Binding-site contacts:
Ligand atom O03 contacts residue LYS16 of chain 3.A at 3.7 Å.
Ligand atom C14 contacts residue S2L1 of chain 3.B at 0.5 Å.
Ligand atom O01 contacts residue S2L1 of chain 3.B at 0.5 Å (h-bond).
Ligand atom C12 contacts residue LEU111 of chain 3.A at 3.8 Å (hydrophobic).
Ligand atom O02 contacts residue SER118 of chain 3.A at 3.1 Å (h-bond).
Ligand atom C02 contacts residue S2L1 of chain 3.B at 0.5 Å.
Ligand atom CL1 contacts residue LEU111 of chain 3.A at 3.7 Å.
Ligand atom C11 contacts residue S2L1 of chain 3.B at 0.5 Å.
Ligand atom O02 contacts residue SER118 of chain 1.A at 2.4 Å (h-bond).
Ligand atom C12 contacts residue LEU111 of chain 1.A at 3.9 Å (hydrophobic).
Ligand atom C05 contacts residue LEU18 of chain 1.A at 3.7 Å (hydrophobic).
Ligand atom CL1 contacts residue ALA110 of chain 3.A at 3.8 Å.
Ligand atom O02 contacts residue S2L1 of chain 3.B at 0.9 Å (h-bond).
Ligand atom C07 contacts residue S2L1 of chain 3.B at 1.0 Å.
Ligand atom C05 contacts residue ALA109 of chain 3.A at 3.9 Å (hydrophobic).
Ligand atom O01 contacts residue LYS16 of chain 1.A at 3.9 Å.
Ligand atom C13 contacts residue LEU111 of chain 3.A at 3.9 Å (hydrophobic).
Ligand atom C13 contacts residue SER118 of chain 3.A at 3.4 Å.
Ligand atom C03 contacts residue S2L1 of chain 3.B at 0.6 Å.
Ligand atom C11 contacts residue LEU111 of chain 3.A at 3.9 Å (hydrophobic).
Ligand atom C03 contacts residue LEU18 of chain 3.A at 3.8 Å (hydrophobic).
Ligand atom C05 contacts residue S2L1 of chain 3.B at 0.6 Å.
Ligand atom C12 contacts residue S2L1 of chain 3.B at 0.6 Å.
Ligand atom O03 contacts residue S2L1 of chain 3.B at 0.5 Å (h-bond).
Ligand atom C14 contacts residue LEU111 of chain 3.A at 3.9 Å (hydrophobic).
Ligand atom C12 contacts residue SER118 of chain 1.A at 3.2 Å.
Ligand atom C08 contacts residue S2L1 of chain 3.B at 1.0 Å.
Ligand atom C12 contacts residue SER118 of chain 3.A at 3.7 Å.
Ligand atom C01 contacts residue LYS16 of chain 3.A at 3.7 Å.
Ligand atom C04 contacts residue S2L1 of chain 3.B at 0.6 Å.
Ligand atom C09 contacts residue S2L1 of chain 3.B at 0.6 Å.
Ligand atom C13 contacts residue S2L1 of chain 3.B at 0.5 Å.
Ligand atom CL1 contacts residue ALA109 of chain 3.A at 3.6 Å.
Ligand atom CL1 contacts residue S2L1 of chain 3.B at 1.6 Å.
Ligand atom C01 contacts residue S2L1 of chain 3.B at 0.5 Å.
Ligand atom C10 contacts residue S2L1 of chain 3.B at 0.5 Å.
Ligand atom C01 contacts residue LYS16 of chain 1.A at 4.0 Å.
Ligand atom C11 contacts residue SER118 of chain 1.A at 3.3 Å.
Ligand atom C13 contacts residue LEU111 of chain 1.A at 3.9 Å (hydrophobic).
Ligand atom C06 contacts residue S2L1 of chain 3.B at 0.5 Å.

Sequence of chain 1.A:
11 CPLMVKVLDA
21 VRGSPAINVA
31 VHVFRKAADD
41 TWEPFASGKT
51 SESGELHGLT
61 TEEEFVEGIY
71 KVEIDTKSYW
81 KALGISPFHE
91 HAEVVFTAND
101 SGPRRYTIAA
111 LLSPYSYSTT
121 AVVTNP

The protein below binds the small molecule below.
Small molecule (SMILES): Oc1cc(O)cc(/C=C/c2ccc(O)cc2Cl)c1

Sequence of chain 3.A:
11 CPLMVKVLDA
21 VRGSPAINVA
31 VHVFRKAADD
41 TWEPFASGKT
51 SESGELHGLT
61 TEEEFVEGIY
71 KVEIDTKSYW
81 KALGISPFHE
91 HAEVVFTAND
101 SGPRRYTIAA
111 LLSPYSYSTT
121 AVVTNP